Binding-site contacts:
Ligand atom C7 contacts residue ASN75 of chain 2.A at 3.6 Å.
Ligand atom C1 contacts residue ASN75 of chain 2.A at 2.3 Å.
Ligand atom C2 contacts residue ASN75 of chain 2.A at 3.1 Å.
Ligand atom C8 contacts residue ASN75 of chain 2.A at 3.2 Å.
Ligand atom O7 contacts residue HIS74 of chain 2.A at 3.7 Å.
Ligand atom O7 contacts residue ASN75 of chain 2.A at 3.6 Å.
Ligand atom N2 contacts residue ASN75 of chain 2.A at 3.6 Å.
Ligand atom C3 contacts residue ASN75 of chain 2.A at 4.5 Å.
Ligand atom C8 contacts residue HIS74 of chain 2.A at 4.1 Å.
Ligand atom C5 contacts residue ASN75 of chain 2.A at 4.1 Å.
Ligand atom C1 contacts residue THR77 of chain 2.A at 3.9 Å.
Ligand atom O5 contacts residue ASN75 of chain 2.A at 2.6 Å (h-bond).

Sequence of chain 2.A:
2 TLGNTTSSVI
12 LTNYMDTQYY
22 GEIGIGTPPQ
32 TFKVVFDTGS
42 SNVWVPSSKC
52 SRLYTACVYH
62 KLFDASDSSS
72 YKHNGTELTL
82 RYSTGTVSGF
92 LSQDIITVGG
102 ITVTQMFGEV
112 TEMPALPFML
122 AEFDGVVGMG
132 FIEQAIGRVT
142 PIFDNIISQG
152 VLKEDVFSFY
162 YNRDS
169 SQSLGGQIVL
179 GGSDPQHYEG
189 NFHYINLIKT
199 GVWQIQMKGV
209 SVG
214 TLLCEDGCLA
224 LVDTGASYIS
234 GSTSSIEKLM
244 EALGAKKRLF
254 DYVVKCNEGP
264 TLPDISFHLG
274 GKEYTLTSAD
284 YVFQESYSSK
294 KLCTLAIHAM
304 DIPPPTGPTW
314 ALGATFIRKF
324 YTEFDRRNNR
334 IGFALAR

This small molecule binds to this protein.
Small molecule (SMILES): CC(=O)N[C@@H]1[C@@H](O)[C@H](O)[C@@H](CO)O[C@H]1O